Sequence of chain 1.C:
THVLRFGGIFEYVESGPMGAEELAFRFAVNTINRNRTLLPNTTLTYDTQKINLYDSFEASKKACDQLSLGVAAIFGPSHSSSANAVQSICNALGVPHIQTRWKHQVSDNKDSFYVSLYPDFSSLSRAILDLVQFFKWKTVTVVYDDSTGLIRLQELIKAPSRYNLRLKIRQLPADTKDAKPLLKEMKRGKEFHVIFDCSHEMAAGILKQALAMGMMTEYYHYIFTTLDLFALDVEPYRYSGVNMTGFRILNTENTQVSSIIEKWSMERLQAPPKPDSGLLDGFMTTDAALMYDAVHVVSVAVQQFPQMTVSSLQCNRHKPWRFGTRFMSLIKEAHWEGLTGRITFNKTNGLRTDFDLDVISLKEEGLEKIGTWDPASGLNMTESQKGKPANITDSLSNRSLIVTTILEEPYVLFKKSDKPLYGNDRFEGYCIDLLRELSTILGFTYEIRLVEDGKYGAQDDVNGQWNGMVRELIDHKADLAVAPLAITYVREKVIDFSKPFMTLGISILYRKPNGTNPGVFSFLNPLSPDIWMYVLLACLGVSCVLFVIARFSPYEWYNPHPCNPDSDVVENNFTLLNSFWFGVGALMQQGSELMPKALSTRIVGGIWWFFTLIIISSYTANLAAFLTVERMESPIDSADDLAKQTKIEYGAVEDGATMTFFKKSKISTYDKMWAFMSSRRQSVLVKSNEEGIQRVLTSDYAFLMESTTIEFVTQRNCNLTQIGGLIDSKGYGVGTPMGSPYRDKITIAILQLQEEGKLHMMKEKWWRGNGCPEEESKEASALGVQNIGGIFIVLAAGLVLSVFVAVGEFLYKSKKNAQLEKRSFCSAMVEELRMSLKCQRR

Binding-site contacts:
Ligand atom C4 contacts residue ASN412 of chain 1.C at 4.3 Å.
Ligand atom C5 contacts residue ASN412 of chain 1.C at 3.6 Å.
Ligand atom C3 contacts residue ASN412 of chain 1.C at 3.9 Å.
Ligand atom C2 contacts residue ASN412 of chain 1.C at 2.6 Å.
Ligand atom C5 contacts residue GLU415 of chain 1.C at 4.5 Å.
Ligand atom C7 contacts residue ASN412 of chain 1.C at 3.6 Å.
Ligand atom C6 contacts residue GLU415 of chain 1.C at 3.9 Å.
Ligand atom O7 contacts residue ASN412 of chain 1.C at 4.5 Å.
Ligand atom O5 contacts residue ASN412 of chain 1.C at 2.4 Å (h-bond).
Ligand atom C1 contacts residue ASN412 of chain 1.C at 1.4 Å.
Ligand atom O6 contacts residue GLU415 of chain 1.C at 2.6 Å (salt-bridge).
Ligand atom O5 contacts residue GLU415 of chain 1.C at 4.4 Å.
Ligand atom N2 contacts residue ASN412 of chain 1.C at 3.0 Å (h-bond).
Ligand atom C8 contacts residue ASN412 of chain 1.C at 3.8 Å.

The small molecule below binds the protein below.
Small molecule (SMILES): CC(=O)N[C@H]1[C@H](O[C@H]2[C@H](O)[C@@H](NC(C)=O)CO[C@@H]2CO)O[C@H](CO)[C@@H](O[C@@H]2O[C@H](CO)[C@@H](O)[C@H](O)[C@@H]2O)[C@@H]1O